A small-molecule ligand and the protein it binds are described below.
Small molecule (SMILES): CC(=O)N[C@H]1[C@H](O[C@H]2[C@H](O)[C@@H](NC(C)=O)CO[C@@H]2CO)O[C@H](CO)[C@@H](O)[C@@H]1O

Sequence of chain 1.B:
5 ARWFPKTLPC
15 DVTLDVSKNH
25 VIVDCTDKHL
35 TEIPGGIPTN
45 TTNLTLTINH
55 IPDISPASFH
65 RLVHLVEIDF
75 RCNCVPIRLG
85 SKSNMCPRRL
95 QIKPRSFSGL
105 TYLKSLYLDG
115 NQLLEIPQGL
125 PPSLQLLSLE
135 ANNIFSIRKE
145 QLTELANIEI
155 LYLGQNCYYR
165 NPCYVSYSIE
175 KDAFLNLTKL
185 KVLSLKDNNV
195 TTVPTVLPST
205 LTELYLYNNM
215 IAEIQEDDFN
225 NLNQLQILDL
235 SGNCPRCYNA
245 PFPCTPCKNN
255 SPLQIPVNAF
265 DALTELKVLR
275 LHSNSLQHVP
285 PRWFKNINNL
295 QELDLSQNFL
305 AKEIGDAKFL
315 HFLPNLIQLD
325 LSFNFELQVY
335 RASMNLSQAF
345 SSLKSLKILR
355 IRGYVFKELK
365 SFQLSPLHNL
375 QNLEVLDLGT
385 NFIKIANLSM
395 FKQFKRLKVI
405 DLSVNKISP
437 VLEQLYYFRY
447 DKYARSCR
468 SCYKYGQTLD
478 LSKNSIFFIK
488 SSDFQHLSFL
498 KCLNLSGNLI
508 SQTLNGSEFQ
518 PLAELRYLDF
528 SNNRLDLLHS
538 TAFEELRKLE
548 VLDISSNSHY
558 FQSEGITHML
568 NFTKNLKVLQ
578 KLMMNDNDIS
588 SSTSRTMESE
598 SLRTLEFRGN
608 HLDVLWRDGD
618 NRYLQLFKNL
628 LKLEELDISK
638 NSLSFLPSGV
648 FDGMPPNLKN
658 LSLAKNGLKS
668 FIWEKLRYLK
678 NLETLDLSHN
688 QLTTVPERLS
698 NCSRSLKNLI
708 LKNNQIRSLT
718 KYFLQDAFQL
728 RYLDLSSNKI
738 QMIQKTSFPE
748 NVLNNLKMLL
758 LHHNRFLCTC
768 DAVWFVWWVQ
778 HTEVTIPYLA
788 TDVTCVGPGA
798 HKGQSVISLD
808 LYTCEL

Binding-site contacts:
Ligand atom C1 contacts residue VAL70 of chain 1.B at 4.2 Å (hydrophobic).
Ligand atom O6 contacts residue SER109 of chain 1.B at 2.9 Å (h-bond).
Ligand atom C4 contacts residue ASN47 of chain 1.B at 4.2 Å.
Ligand atom C3 contacts residue ASN47 of chain 1.B at 3.8 Å.
Ligand atom C6 contacts residue SER109 of chain 1.B at 4.0 Å.
Ligand atom O6 contacts residue GLU71 of chain 1.B at 2.8 Å (salt-bridge).
Ligand atom C6 contacts residue GLU71 of chain 1.B at 3.9 Å.
Ligand atom C1 contacts residue GLU71 of chain 1.B at 4.1 Å.
Ligand atom C7 contacts residue ASN47 of chain 1.B at 3.4 Å.
Ligand atom C5 contacts residue GLU71 of chain 1.B at 4.1 Å.
Ligand atom C6 contacts residue VAL70 of chain 1.B at 4.2 Å (hydrophobic).
Ligand atom O6 contacts residue VAL70 of chain 1.B at 4.5 Å.
Ligand atom C2 contacts residue GLU71 of chain 1.B at 4.2 Å.
Ligand atom O7 contacts residue GLU71 of chain 1.B at 3.7 Å.
Ligand atom C1 contacts residue ASN47 of chain 1.B at 1.4 Å.
Ligand atom C5 contacts residue VAL70 of chain 1.B at 4.1 Å (hydrophobic).
Ligand atom O7 contacts residue ILE26 of chain 1.B at 4.5 Å.
Ligand atom O7 contacts residue LYS108 of chain 1.B at 3.6 Å.
Ligand atom C8 contacts residue ILE26 of chain 1.B at 4.1 Å (hydrophobic).
Ligand atom O5 contacts residue ASN47 of chain 1.B at 2.2 Å (h-bond).
Ligand atom C5 contacts residue ASN47 of chain 1.B at 3.6 Å.
Ligand atom C4 contacts residue GLU71 of chain 1.B at 4.1 Å.
Ligand atom C8 contacts residue ASN47 of chain 1.B at 4.0 Å.
Ligand atom O5 contacts residue GLU71 of chain 1.B at 3.3 Å.
Ligand atom N2 contacts residue ASN47 of chain 1.B at 3.0 Å (h-bond).
Ligand atom O7 contacts residue ASN47 of chain 1.B at 3.2 Å (h-bond).
Ligand atom O5 contacts residue VAL70 of chain 1.B at 3.7 Å.
Ligand atom C1 contacts residue THR46 of chain 1.B at 4.4 Å.
Ligand atom C2 contacts residue ASN47 of chain 1.B at 2.5 Å.
Ligand atom C1 contacts residue HIS24 of chain 1.B at 4.5 Å.